Sequence of chain 1.A:
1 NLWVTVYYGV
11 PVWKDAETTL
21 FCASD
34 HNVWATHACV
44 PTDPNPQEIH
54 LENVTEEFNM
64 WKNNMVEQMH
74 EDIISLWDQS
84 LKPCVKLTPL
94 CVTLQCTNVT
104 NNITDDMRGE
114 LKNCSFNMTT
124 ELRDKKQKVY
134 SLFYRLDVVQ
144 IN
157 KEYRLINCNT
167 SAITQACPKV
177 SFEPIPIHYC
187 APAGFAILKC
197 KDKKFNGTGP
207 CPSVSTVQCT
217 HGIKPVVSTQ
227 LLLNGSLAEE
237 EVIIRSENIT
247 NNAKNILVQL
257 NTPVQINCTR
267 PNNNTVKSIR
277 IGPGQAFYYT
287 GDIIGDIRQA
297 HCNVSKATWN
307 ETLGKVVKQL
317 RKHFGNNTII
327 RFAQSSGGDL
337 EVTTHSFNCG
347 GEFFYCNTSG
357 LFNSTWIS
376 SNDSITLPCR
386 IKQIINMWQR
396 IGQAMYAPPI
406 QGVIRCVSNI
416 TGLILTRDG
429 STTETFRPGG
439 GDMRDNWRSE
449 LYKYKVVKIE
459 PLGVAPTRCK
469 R

The protein below binds the small molecule below.
Small molecule (SMILES): CC(=O)N[C@H]1[C@H](O[C@H]2[C@H](O)[C@@H](NC(C)=O)CO[C@@H]2CO)O[C@H](CO)[C@@H](O)[C@@H]1O

Binding-site contacts:
Ligand atom C5 contacts residue GLN330 of chain 1.A at 3.5 Å.
Ligand atom O4 contacts residue GLN330 of chain 1.A at 3.4 Å (h-bond).
Ligand atom C1 contacts residue ASN353 of chain 1.A at 1.5 Å.
Ligand atom C7 contacts residue ASN353 of chain 1.A at 3.3 Å.
Ligand atom N2 contacts residue ASN353 of chain 1.A at 3.0 Å (h-bond).
Ligand atom N2 contacts residue GLN330 of chain 1.A at 4.4 Å.
Ligand atom C3 contacts residue GLN330 of chain 1.A at 3.5 Å.
Ligand atom C8 contacts residue THR340 of chain 1.A at 3.8 Å.
Ligand atom C3 contacts residue ASN353 of chain 1.A at 3.9 Å.
Ligand atom C8 contacts residue NAG1 of chain 1.PA at 3.9 Å.
Ligand atom O5 contacts residue SER355 of chain 1.A at 3.1 Å (h-bond).
Ligand atom C1 contacts residue GLN330 of chain 1.A at 3.8 Å.
Ligand atom C8 contacts residue THR339 of chain 1.A at 3.4 Å.
Ligand atom C4 contacts residue ASN353 of chain 1.A at 4.3 Å.
Ligand atom C8 contacts residue ASN353 of chain 1.A at 4.3 Å.
Ligand atom C2 contacts residue ASN353 of chain 1.A at 2.6 Å.
Ligand atom C5 contacts residue SER355 of chain 1.A at 3.7 Å.
Ligand atom O7 contacts residue GLN330 of chain 1.A at 3.8 Å.
Ligand atom C6 contacts residue SER355 of chain 1.A at 4.1 Å.
Ligand atom O5 contacts residue ASN353 of chain 1.A at 2.4 Å (h-bond).
Ligand atom C1 contacts residue SER355 of chain 1.A at 3.4 Å.
Ligand atom C2 contacts residue GLN330 of chain 1.A at 4.2 Å.
Ligand atom O5 contacts residue GLN330 of chain 1.A at 4.1 Å.
Ligand atom C4 contacts residue GLN330 of chain 1.A at 3.9 Å.
Ligand atom C5 contacts residue ASN353 of chain 1.A at 3.8 Å.
Ligand atom O7 contacts residue ASN353 of chain 1.A at 3.1 Å (h-bond).